Binding-site contacts:
Ligand atom N2 contacts residue TYR518 of chain 1.E at 4.2 Å.
Ligand atom O5 contacts residue TYR518 of chain 1.E at 4.2 Å.
Ligand atom C5 contacts residue TYR518 of chain 1.E at 3.4 Å (hydrophobic).
Ligand atom O6 contacts residue PRO517 of chain 1.E at 4.3 Å.
Ligand atom C3 contacts residue TYR518 of chain 1.E at 3.2 Å (hydrophobic).
Ligand atom C8 contacts residue ASN494 of chain 1.E at 4.5 Å.
Ligand atom C7 contacts residue ASN494 of chain 1.E at 3.3 Å.
Ligand atom N2 contacts residue ASN494 of chain 1.E at 3.0 Å (h-bond).
Ligand atom C1 contacts residue TYR518 of chain 1.E at 3.8 Å (hydrophobic).
Ligand atom C1 contacts residue TYR518 of chain 1.E at 4.0 Å (hydrophobic).
Ligand atom O3 contacts residue TYR518 of chain 1.E at 4.0 Å.
Ligand atom O6 contacts residue TYR518 of chain 1.E at 3.4 Å.
Ligand atom C2 contacts residue TYR518 of chain 1.E at 3.6 Å (hydrophobic).
Ligand atom C3 contacts residue ASN494 of chain 1.E at 3.9 Å.
Ligand atom C4 contacts residue TYR518 of chain 1.E at 3.5 Å (hydrophobic).
Ligand atom O5 contacts residue TYR518 of chain 1.E at 3.3 Å.
Ligand atom C6 contacts residue TYR518 of chain 1.E at 3.8 Å (hydrophobic).
Ligand atom O7 contacts residue ASN494 of chain 1.E at 3.1 Å (h-bond).
Ligand atom O6 contacts residue TYR518 of chain 1.E at 4.1 Å.
Ligand atom O5 contacts residue ASN494 of chain 1.E at 2.3 Å (h-bond).
Ligand atom C1 contacts residue ASN494 of chain 1.E at 1.4 Å.
Ligand atom C2 contacts residue ASN494 of chain 1.E at 2.6 Å.
Ligand atom O4 contacts residue TYR518 of chain 1.E at 3.4 Å (h-bond).
Ligand atom C4 contacts residue ASN494 of chain 1.E at 4.3 Å.
Ligand atom C5 contacts residue ASN494 of chain 1.E at 3.6 Å.
Ligand atom O7 contacts residue TYR518 of chain 1.E at 4.0 Å.
Ligand atom C5 contacts residue TYR518 of chain 1.E at 3.8 Å (hydrophobic).

Sequence of chain 1.E:
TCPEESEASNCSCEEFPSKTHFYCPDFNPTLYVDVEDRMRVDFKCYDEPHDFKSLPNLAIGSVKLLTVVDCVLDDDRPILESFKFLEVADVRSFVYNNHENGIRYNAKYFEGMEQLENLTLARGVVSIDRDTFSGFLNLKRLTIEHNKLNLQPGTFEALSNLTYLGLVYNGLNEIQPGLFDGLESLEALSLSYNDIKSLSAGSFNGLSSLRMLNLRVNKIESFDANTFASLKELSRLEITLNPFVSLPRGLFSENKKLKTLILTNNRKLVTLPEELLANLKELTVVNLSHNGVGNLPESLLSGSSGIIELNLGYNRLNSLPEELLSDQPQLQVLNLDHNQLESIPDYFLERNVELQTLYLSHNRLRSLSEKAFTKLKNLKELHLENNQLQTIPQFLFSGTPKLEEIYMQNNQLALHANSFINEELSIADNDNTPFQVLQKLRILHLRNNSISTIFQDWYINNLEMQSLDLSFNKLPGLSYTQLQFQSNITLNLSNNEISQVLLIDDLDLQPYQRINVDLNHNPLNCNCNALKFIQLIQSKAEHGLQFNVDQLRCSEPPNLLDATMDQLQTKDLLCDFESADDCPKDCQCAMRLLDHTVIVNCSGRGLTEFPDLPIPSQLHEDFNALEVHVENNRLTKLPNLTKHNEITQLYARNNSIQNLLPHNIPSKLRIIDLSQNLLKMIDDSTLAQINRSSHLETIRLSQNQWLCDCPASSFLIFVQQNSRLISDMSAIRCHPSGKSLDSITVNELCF

This small molecule binds to this protein.
Small molecule (SMILES): CC(=O)N[C@H]1[C@H](O[C@H]2[C@H](O)[C@@H](NC(C)=O)CO[C@@H]2CO)O[C@H](CO)[C@@H](O[C@@H]2O[C@H](CO)[C@@H](O)[C@H](O)[C@@H]2O)[C@@H]1O